The protein below binds the small molecule below.
Small molecule (SMILES): CC(=O)N[C@@H]1[C@@H](O)[C@H](O)[C@@H](CO)O[C@H]1O

Binding-site contacts:
Ligand atom N2 contacts residue ASN256 of chain 8.A at 3.1 Å (h-bond).
Ligand atom C7 contacts residue ASN256 of chain 8.A at 3.2 Å.
Ligand atom C4 contacts residue ASN256 of chain 8.A at 4.4 Å.
Ligand atom O7 contacts residue ASN256 of chain 8.A at 2.9 Å (h-bond).
Ligand atom O5 contacts residue ASN256 of chain 8.A at 2.4 Å (h-bond).
Ligand atom C5 contacts residue ASN256 of chain 8.A at 3.6 Å.
Ligand atom C6 contacts residue THR258 of chain 8.A at 4.5 Å.
Ligand atom O5 contacts residue GLU259 of chain 8.A at 4.3 Å.
Ligand atom C2 contacts residue ASN256 of chain 8.A at 2.7 Å.
Ligand atom C3 contacts residue ASN256 of chain 8.A at 4.0 Å.
Ligand atom C8 contacts residue ASN256 of chain 8.A at 4.4 Å.
Ligand atom C1 contacts residue ASN256 of chain 8.A at 1.5 Å.
Ligand atom C6 contacts residue GLU259 of chain 8.A at 4.5 Å.

Sequence of chain 8.A:
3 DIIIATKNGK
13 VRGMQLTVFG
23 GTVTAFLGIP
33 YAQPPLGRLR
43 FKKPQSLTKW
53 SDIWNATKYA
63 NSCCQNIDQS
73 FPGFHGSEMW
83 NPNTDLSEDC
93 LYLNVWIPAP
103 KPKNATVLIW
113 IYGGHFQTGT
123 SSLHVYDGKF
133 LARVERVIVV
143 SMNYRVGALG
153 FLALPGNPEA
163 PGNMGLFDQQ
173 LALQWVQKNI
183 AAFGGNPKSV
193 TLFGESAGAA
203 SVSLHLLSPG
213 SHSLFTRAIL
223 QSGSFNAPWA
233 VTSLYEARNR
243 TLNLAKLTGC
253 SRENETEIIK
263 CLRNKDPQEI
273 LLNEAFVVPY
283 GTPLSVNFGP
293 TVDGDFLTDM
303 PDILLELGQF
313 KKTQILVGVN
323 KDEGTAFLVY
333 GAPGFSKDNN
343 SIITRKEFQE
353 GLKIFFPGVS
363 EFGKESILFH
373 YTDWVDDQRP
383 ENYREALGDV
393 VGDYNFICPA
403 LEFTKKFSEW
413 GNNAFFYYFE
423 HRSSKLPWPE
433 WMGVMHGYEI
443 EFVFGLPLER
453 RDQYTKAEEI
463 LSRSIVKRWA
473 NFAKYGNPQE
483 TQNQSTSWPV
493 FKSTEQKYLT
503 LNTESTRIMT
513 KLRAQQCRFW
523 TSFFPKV